A protein and the small-molecule ligand that binds it are described below.
Small molecule (SMILES): CN(C)CC=CC(=O)Nc1ccc2ncnc(Nc3cccc(Br)c3)c2c1

Sequence of chain 1.A:
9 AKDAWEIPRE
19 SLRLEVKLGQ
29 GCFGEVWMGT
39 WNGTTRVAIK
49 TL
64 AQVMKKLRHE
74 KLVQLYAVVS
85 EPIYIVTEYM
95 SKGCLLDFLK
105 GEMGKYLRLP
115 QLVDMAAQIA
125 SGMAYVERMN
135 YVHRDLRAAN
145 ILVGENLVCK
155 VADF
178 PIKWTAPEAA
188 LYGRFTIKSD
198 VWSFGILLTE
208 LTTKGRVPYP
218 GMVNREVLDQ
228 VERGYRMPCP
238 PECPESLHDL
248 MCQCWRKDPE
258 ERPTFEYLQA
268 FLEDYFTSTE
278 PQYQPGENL

Binding-site contacts:
Ligand atom N63 contacts residue GLU242 of chain 1.A at 4.4 Å.
Ligand atom C9 contacts residue GLU239 of chain 1.A at 4.4 Å.
Ligand atom C51 contacts residue PRO241 of chain 1.A at 4.5 Å (hydrophobic).
Ligand atom C61 contacts residue CYS236 of chain 1.A at 2.9 Å (hydrophobic).
Ligand atom C51 contacts residue CYS240 of chain 1.A at 3.3 Å (hydrophobic).
Ligand atom C11 contacts residue GLU242 of chain 1.A at 4.3 Å.
Ligand atom C51 contacts residue GLU242 of chain 1.A at 4.2 Å.
Ligand atom C11 contacts residue CYS240 of chain 1.A at 2.8 Å (hydrophobic).
Ligand atom O61 contacts residue PRO237 of chain 1.A at 3.9 Å.
Ligand atom C10 contacts residue PRO237 of chain 1.A at 3.8 Å (hydrophobic).
Ligand atom C13 contacts residue CYS236 of chain 1.A at 4.3 Å (hydrophobic).
Ligand atom C65 contacts residue GLU242 of chain 1.A at 3.6 Å.
Ligand atom C9 contacts residue PRO237 of chain 1.A at 3.6 Å (hydrophobic).
Ligand atom C9 contacts residue PRO238 of chain 1.A at 4.2 Å (hydrophobic).
Ligand atom C51 contacts residue CYS236 of chain 1.A at 1.9 Å (hydrophobic).
Ligand atom O61 contacts residue CYS240 of chain 1.A at 3.4 Å (h-bond).
Ligand atom C9 contacts residue CYS236 of chain 1.A at 3.4 Å (hydrophobic).
Ligand atom C13 contacts residue PRO238 of chain 1.A at 3.4 Å (hydrophobic).
Ligand atom C10 contacts residue CYS240 of chain 1.A at 3.3 Å (hydrophobic).
Ligand atom O61 contacts residue CYS236 of chain 1.A at 4.3 Å.
Ligand atom C8 contacts residue CYS236 of chain 1.A at 3.0 Å (hydrophobic).
Ligand atom C10 contacts residue CYS236 of chain 1.A at 3.4 Å (hydrophobic).
Ligand atom N11 contacts residue CYS236 of chain 1.A at 3.3 Å (h-bond).
Ligand atom O61 contacts residue GLU239 of chain 1.A at 3.5 Å (salt-bridge).
Ligand atom C11 contacts residue CYS236 of chain 1.A at 2.8 Å (hydrophobic).
Ligand atom C13 contacts residue GLU239 of chain 1.A at 3.5 Å.
Ligand atom N11 contacts residue PRO237 of chain 1.A at 3.7 Å.
Ligand atom O61 contacts residue PRO238 of chain 1.A at 4.4 Å.
Ligand atom C67 contacts residue GLU242 of chain 1.A at 3.8 Å.
Ligand atom N63 contacts residue CYS236 of chain 1.A at 4.2 Å.
Ligand atom C10 contacts residue GLU239 of chain 1.A at 4.4 Å.
Ligand atom C8 contacts residue PRO237 of chain 1.A at 4.2 Å (hydrophobic).
Ligand atom N11 contacts residue CYS240 of chain 1.A at 4.3 Å.
Ligand atom C13 contacts residue PRO237 of chain 1.A at 3.7 Å (hydrophobic).